Binding-site contacts:
Ligand atom CBF contacts residue MET168 of chain 1.G at 4.0 Å (hydrophobic).
Ligand atom CAH contacts residue PHE553 of chain 1.G at 3.4 Å (hydrophobic).
Ligand atom CAU contacts residue VAL434 of chain 1.H at 3.9 Å (hydrophobic).
Ligand atom O5 contacts residue ARG442 of chain 1.H at 3.9 Å.
Ligand atom C5 contacts residue PHE445 of chain 1.H at 4.0 Å (hydrophobic).
Ligand atom C6 contacts residue PHE445 of chain 1.H at 3.9 Å (hydrophobic).
Ligand atom O6 contacts residue GLY446 of chain 1.H at 3.4 Å (h-bond).
Ligand atom C2 contacts residue ARG442 of chain 1.H at 3.3 Å.
Ligand atom CBG contacts residue HIS441 of chain 1.H at 4.0 Å.
Ligand atom O6 contacts residue PHE445 of chain 1.H at 3.0 Å (h-bond).
Ligand atom OAX contacts residue MET168 of chain 1.G at 3.1 Å.
Ligand atom O3 contacts residue LYS447 of chain 1.H at 3.4 Å.
Ligand atom CAI contacts residue LEU554 of chain 1.G at 3.1 Å (hydrophobic).
Ligand atom OAF contacts residue MET168 of chain 1.G at 3.1 Å (h-bond).
Ligand atom CAS contacts residue PHE553 of chain 1.G at 3.4 Å (hydrophobic).
Ligand atom O2 contacts residue ARG442 of chain 1.H at 3.2 Å.
Ligand atom C1 contacts residue ARG442 of chain 1.H at 3.6 Å.
Ligand atom C1 contacts residue HIS441 of chain 1.H at 3.7 Å.
Ligand atom CAJ contacts residue VAL434 of chain 1.H at 3.5 Å (hydrophobic).
Ligand atom CAJ contacts residue PHE553 of chain 1.G at 3.6 Å (hydrophobic).
Ligand atom CAP contacts residue PHE306 of chain 1.H at 3.9 Å (hydrophobic).
Ligand atom C4 contacts residue GLY446 of chain 1.H at 3.9 Å.
Ligand atom CAT contacts residue PHE553 of chain 1.G at 3.7 Å (hydrophobic).
Ligand atom CAI contacts residue PHE553 of chain 1.G at 3.6 Å (hydrophobic).
Ligand atom O4 contacts residue GLY446 of chain 1.H at 3.2 Å.
Ligand atom CBH contacts residue MET168 of chain 1.G at 3.8 Å (hydrophobic).
Ligand atom CAM contacts residue VAL434 of chain 1.H at 3.4 Å (hydrophobic).
Ligand atom C4 contacts residue PHE445 of chain 1.H at 3.1 Å (hydrophobic).
Ligand atom CAP contacts residue MET168 of chain 1.G at 3.5 Å (hydrophobic).
Ligand atom O5 contacts residue HIS441 of chain 1.H at 3.0 Å.
Ligand atom O4 contacts residue LYS447 of chain 1.H at 3.8 Å.
Ligand atom CAJ contacts residue MET168 of chain 1.G at 3.6 Å (hydrophobic).
Ligand atom CAN contacts residue PHE549 of chain 1.G at 3.8 Å (hydrophobic).
Ligand atom CAH contacts residue LEU554 of chain 1.G at 3.7 Å (hydrophobic).
Ligand atom OAF contacts residue HIS441 of chain 1.H at 3.6 Å.
Ligand atom CAL contacts residue MET168 of chain 1.G at 3.0 Å (hydrophobic).
Ligand atom O6 contacts residue HIS441 of chain 1.H at 4.0 Å.
Ligand atom CAI contacts residue PHE306 of chain 1.H at 3.9 Å (hydrophobic).
Ligand atom OAB contacts residue ARG442 of chain 1.H at 3.2 Å (salt-bridge).
Ligand atom O4 contacts residue PHE445 of chain 1.H at 3.6 Å.

Sequence of chain 1.H:
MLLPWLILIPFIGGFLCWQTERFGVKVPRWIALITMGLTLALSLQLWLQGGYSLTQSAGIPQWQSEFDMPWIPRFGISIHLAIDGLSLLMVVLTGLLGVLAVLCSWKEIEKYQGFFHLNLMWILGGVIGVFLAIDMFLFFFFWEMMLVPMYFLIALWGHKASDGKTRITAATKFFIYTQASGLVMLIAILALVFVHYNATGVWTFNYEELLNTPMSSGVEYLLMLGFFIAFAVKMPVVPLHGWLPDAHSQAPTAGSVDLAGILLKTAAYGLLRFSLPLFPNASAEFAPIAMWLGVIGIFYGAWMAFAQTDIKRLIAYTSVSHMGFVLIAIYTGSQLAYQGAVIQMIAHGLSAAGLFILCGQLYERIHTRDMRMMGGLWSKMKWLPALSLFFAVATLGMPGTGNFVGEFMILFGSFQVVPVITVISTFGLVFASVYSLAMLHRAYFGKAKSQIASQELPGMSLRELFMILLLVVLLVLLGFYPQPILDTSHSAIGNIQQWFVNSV

This small molecule binds to this protein.
Small molecule (SMILES): OC[C@H]1O[C@H](O[C@H]2[C@H](O)[C@@H](O)[C@H](OCCCCCCCC3CCCCC3)O[C@@H]2CO)[C@H](O)[C@@H](O)[C@@H]1O

Sequence of chain 1.G:
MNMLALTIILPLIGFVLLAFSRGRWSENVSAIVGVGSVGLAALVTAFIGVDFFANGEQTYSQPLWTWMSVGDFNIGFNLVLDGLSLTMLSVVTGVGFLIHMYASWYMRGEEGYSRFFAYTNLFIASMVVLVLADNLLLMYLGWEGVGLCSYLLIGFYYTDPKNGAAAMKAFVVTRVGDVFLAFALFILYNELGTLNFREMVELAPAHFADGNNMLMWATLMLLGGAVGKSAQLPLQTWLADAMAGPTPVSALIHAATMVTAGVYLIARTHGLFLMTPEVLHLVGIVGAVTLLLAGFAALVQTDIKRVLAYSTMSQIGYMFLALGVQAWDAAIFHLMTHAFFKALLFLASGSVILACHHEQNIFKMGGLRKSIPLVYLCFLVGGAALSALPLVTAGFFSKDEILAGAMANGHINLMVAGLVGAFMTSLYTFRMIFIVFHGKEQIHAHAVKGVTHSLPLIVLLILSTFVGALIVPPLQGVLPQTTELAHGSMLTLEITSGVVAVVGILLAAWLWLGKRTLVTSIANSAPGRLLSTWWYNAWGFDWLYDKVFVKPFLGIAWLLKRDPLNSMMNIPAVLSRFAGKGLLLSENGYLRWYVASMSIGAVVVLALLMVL